Binding-site contacts:
Ligand atom C5 contacts residue ASN19 of chain 20.BA at 3.5 Å.
Ligand atom C1 contacts residue ASN19 of chain 20.BA at 1.6 Å.
Ligand atom O5 contacts residue ASN19 of chain 20.BA at 2.5 Å (h-bond).
Ligand atom C8 contacts residue TYR17 of chain 20.BA at 4.4 Å (hydrophobic).
Ligand atom C4 contacts residue ASN19 of chain 20.BA at 4.4 Å.
Ligand atom C2 contacts residue ASN19 of chain 20.BA at 2.9 Å.
Ligand atom C3 contacts residue ASN19 of chain 20.BA at 4.0 Å.
Ligand atom N2 contacts residue ASN19 of chain 20.BA at 3.2 Å (h-bond).
Ligand atom C7 contacts residue ASN19 of chain 20.BA at 3.8 Å.
Ligand atom O7 contacts residue ASN19 of chain 20.BA at 4.2 Å.

Sequence of chain 20.BA:
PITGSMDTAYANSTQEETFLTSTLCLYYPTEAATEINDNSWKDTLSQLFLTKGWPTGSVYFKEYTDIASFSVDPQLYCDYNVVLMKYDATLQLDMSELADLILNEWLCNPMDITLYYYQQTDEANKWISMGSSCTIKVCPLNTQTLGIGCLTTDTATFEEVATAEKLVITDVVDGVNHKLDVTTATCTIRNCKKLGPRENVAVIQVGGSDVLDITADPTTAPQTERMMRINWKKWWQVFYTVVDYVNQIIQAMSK

A small-molecule ligand and the protein it binds are described below.
Small molecule (SMILES): CC(=O)N[C@H]1[C@H](O[C@H]2[C@H](O)[C@@H](NC(C)=O)CO[C@@H]2CO)O[C@H](CO)[C@@H](O)[C@@H]1O